Sequence of chain 1.A:
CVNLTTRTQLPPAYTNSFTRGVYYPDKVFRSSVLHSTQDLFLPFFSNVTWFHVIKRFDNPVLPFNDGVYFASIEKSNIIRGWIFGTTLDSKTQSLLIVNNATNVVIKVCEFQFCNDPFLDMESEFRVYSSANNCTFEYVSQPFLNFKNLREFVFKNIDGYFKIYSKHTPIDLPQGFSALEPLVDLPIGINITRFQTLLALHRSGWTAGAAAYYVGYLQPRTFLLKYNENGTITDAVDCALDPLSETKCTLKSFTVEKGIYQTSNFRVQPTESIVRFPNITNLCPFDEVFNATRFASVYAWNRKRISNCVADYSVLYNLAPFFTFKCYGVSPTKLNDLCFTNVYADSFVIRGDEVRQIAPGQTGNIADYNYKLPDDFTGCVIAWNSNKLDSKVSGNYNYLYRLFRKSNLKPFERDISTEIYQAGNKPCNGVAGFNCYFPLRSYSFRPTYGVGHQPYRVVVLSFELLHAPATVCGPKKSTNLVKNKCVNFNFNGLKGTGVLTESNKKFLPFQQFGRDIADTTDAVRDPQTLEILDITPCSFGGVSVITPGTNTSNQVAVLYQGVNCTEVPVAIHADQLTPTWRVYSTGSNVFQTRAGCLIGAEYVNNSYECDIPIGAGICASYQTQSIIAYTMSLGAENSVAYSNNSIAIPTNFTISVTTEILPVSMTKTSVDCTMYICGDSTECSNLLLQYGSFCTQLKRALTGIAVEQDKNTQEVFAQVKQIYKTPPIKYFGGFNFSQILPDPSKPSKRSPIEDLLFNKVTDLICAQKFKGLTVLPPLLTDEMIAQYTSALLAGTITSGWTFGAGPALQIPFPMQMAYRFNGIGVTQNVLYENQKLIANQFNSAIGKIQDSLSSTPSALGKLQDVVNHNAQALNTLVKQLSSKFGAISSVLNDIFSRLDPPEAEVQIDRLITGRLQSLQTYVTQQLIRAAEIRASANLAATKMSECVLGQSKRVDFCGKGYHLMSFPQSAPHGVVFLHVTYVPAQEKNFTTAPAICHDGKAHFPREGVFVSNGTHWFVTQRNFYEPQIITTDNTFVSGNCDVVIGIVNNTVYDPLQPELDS

Binding-site contacts:
Ligand atom C1 contacts residue THR1102 of chain 1.A at 4.1 Å.
Ligand atom C1 contacts residue ASN1100 of chain 1.A at 1.4 Å.
Ligand atom C2 contacts residue THR1102 of chain 1.A at 4.0 Å.
Ligand atom O7 contacts residue ASN1100 of chain 1.A at 3.5 Å (h-bond).
Ligand atom N2 contacts residue ASN1100 of chain 1.A at 2.9 Å (h-bond).
Ligand atom N2 contacts residue THR1102 of chain 1.A at 3.5 Å (h-bond).
Ligand atom C5 contacts residue PHE1105 of chain 1.A at 4.0 Å (hydrophobic).
Ligand atom C4 contacts residue HIS1103 of chain 1.A at 3.8 Å.
Ligand atom C3 contacts residue HIS1103 of chain 1.A at 3.7 Å.
Ligand atom C2 contacts residue HIS1103 of chain 1.A at 4.4 Å.
Ligand atom O5 contacts residue ASN1100 of chain 1.A at 2.4 Å (h-bond).
Ligand atom C5 contacts residue ASN1100 of chain 1.A at 3.6 Å.
Ligand atom O5 contacts residue HIS1103 of chain 1.A at 4.0 Å.
Ligand atom C7 contacts residue THR1102 of chain 1.A at 4.5 Å.
Ligand atom C3 contacts residue THR1102 of chain 1.A at 4.0 Å.
Ligand atom O6 contacts residue PHE1105 of chain 1.A at 4.0 Å.
Ligand atom C6 contacts residue HIS1103 of chain 1.A at 4.2 Å.
Ligand atom C6 contacts residue PHE1105 of chain 1.A at 3.7 Å (hydrophobic).
Ligand atom O6 contacts residue HIS1103 of chain 1.A at 4.1 Å.
Ligand atom C7 contacts residue ASN1100 of chain 1.A at 3.4 Å.
Ligand atom C3 contacts residue ASN1100 of chain 1.A at 3.8 Å.
Ligand atom C1 contacts residue HIS1103 of chain 1.A at 3.9 Å.
Ligand atom O4 contacts residue HIS1103 of chain 1.A at 3.5 Å.
Ligand atom C4 contacts residue ASN1100 of chain 1.A at 4.2 Å.
Ligand atom O7 contacts residue HIS1103 of chain 1.A at 4.2 Å.
Ligand atom C7 contacts residue HIS1103 of chain 1.A at 4.3 Å.
Ligand atom C1 contacts residue PHE1105 of chain 1.A at 4.4 Å (hydrophobic).
Ligand atom O5 contacts residue PHE1105 of chain 1.A at 3.7 Å.
Ligand atom C2 contacts residue ASN1100 of chain 1.A at 2.5 Å.
Ligand atom C8 contacts residue ASN1100 of chain 1.A at 3.5 Å.
Ligand atom C5 contacts residue HIS1103 of chain 1.A at 3.3 Å.

This protein binds this small molecule.
Small molecule (SMILES): CC(=O)N[C@H]1[C@H](O[C@H]2[C@H](O)[C@@H](NC(C)=O)CO[C@@H]2CO)O[C@H](CO)[C@@H](O)[C@@H]1O